Sequence of chain 22.L:
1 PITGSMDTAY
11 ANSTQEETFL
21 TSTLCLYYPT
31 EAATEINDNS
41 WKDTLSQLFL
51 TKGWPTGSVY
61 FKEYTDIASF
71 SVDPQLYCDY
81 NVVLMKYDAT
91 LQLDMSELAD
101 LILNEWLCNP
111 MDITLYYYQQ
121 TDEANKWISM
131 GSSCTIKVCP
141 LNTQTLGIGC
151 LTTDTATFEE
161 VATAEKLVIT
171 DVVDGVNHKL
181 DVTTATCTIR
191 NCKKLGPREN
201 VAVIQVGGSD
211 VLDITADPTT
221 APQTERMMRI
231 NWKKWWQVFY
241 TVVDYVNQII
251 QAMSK

Binding-site contacts:
Ligand atom O5 contacts residue ASN12 of chain 22.L at 2.6 Å (h-bond).
Ligand atom C1 contacts residue ASN12 of chain 22.L at 2.1 Å.
Ligand atom C2 contacts residue ASN12 of chain 22.L at 3.2 Å.
Ligand atom C5 contacts residue ASN12 of chain 22.L at 4.0 Å.
Ligand atom O7 contacts residue ASN12 of chain 22.L at 3.7 Å.
Ligand atom N2 contacts residue ASN12 of chain 22.L at 3.8 Å.
Ligand atom C7 contacts residue ASN12 of chain 22.L at 3.9 Å.

The protein below binds the small molecule below.
Small molecule (SMILES): CC(=O)N[C@H]1[C@H](O[C@H]2[C@H](O)[C@@H](NC(C)=O)CO[C@@H]2CO)O[C@H](CO)[C@@H](O)[C@@H]1O